Binding-site contacts:
Ligand atom CAA contacts residue PRO177 of chain 60.A at 3.5 Å (hydrophobic).
Ligand atom OAX contacts residue ILE111 of chain 60.A at 3.5 Å.
Ligand atom CAY contacts residue THR114 of chain 60.A at 3.8 Å.
Ligand atom CAP contacts residue ILE111 of chain 60.A at 3.8 Å (hydrophobic).
Ligand atom CAJ contacts residue PHE155 of chain 60.A at 3.7 Å (hydrophobic).
Ligand atom CAI contacts residue PHE135 of chain 60.A at 3.7 Å (hydrophobic).
Ligand atom CAN contacts residue PRO177 of chain 60.A at 3.4 Å (hydrophobic).
Ligand atom CBC contacts residue ASN228 of chain 60.A at 3.8 Å.
Ligand atom NAC contacts residue THR114 of chain 60.A at 3.3 Å (h-bond).
Ligand atom OAD contacts residue LYS274 of chain 60.A at 3.1 Å (salt-bridge).
Ligand atom OAD contacts residue ALA275 of chain 60.A at 3.2 Å.
Ligand atom CAA contacts residue TYR153 of chain 60.A at 3.5 Å (hydrophobic).
Ligand atom CAG contacts residue ASN228 of chain 60.A at 3.6 Å.
Ligand atom CAG contacts residue TRP203 of chain 60.A at 3.7 Å (hydrophobic).
Ligand atom CAO contacts residue PHE135 of chain 60.A at 3.8 Å (hydrophobic).
Ligand atom CAK contacts residue PHE135 of chain 60.A at 3.6 Å (hydrophobic).
Ligand atom CAG contacts residue GLN202 of chain 60.A at 3.3 Å.
Ligand atom CAA contacts residue SER178 of chain 60.A at 3.5 Å.
Ligand atom CAS contacts residue TYR201 of chain 60.A at 3.5 Å (hydrophobic).
Ligand atom CAS contacts residue TRP203 of chain 60.A at 3.8 Å (hydrophobic).
Ligand atom CAY contacts residue ASP112 of chain 60.A at 3.8 Å.
Ligand atom CAA contacts residue VAL179 of chain 60.A at 3.2 Å (hydrophobic).
Ligand atom CAL contacts residue PHE155 of chain 60.A at 3.6 Å (hydrophobic).
Ligand atom CAN contacts residue PHE155 of chain 60.A at 3.8 Å (hydrophobic).
Ligand atom CBC contacts residue TRP203 of chain 60.A at 3.6 Å (hydrophobic).
Ligand atom OAE contacts residue ASP112 of chain 60.A at 3.6 Å.
Ligand atom OAX contacts residue MET195 of chain 60.A at 3.6 Å.
Ligand atom NAU contacts residue PHE155 of chain 60.A at 3.7 Å.
Ligand atom CAL contacts residue ILE111 of chain 60.A at 3.7 Å (hydrophobic).
Ligand atom CAT contacts residue TRP203 of chain 60.A at 3.6 Å (hydrophobic).
Ligand atom OAE contacts residue ILE113 of chain 60.A at 3.3 Å (h-bond).
Ligand atom CAH contacts residue TRP203 of chain 60.A at 3.5 Å (hydrophobic).
Ligand atom CAH contacts residue GLN202 of chain 60.A at 3.2 Å.
Ligand atom CAT contacts residue ASN228 of chain 60.A at 3.5 Å.
Ligand atom CAO contacts residue ILE111 of chain 60.A at 3.8 Å (hydrophobic).
Ligand atom CBB contacts residue ILE111 of chain 60.A at 3.6 Å (hydrophobic).
Ligand atom NBG contacts residue TRP203 of chain 60.A at 3.3 Å.
Ligand atom CAZ contacts residue TRP203 of chain 60.A at 3.5 Å (hydrophobic).
Ligand atom CAH contacts residue ASN228 of chain 60.A at 3.4 Å.
Ligand atom NAC contacts residue ASP112 of chain 60.A at 2.5 Å (salt-bridge).

Sequence of chain 56.C:
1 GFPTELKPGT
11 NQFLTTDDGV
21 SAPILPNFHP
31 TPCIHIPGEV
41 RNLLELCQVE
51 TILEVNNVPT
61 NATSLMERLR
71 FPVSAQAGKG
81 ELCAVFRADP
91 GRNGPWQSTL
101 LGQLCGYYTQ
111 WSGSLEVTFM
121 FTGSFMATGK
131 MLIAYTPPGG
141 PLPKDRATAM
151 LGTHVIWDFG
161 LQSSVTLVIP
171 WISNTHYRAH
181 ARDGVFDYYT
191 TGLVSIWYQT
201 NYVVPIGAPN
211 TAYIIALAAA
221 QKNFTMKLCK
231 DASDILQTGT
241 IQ

Sequence of chain 60.A:
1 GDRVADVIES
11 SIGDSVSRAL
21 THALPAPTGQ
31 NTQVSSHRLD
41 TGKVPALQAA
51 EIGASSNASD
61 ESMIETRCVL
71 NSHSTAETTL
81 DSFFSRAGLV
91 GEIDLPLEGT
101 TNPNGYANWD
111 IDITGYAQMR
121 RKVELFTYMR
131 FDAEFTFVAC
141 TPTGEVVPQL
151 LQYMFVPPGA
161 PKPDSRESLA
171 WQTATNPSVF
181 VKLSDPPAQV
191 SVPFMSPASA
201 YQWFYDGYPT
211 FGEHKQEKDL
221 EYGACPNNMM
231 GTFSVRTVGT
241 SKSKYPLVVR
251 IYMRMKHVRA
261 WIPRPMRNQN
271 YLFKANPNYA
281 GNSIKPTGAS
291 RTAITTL

The small molecule below binds the protein below.
Small molecule (SMILES): CCO/N=C/c1ccc(OCC[C@@H](C)CCN2CCN(c3ccnc(C(N)=O)c3)C2=O)cc1

Sequence of chain 60.C:
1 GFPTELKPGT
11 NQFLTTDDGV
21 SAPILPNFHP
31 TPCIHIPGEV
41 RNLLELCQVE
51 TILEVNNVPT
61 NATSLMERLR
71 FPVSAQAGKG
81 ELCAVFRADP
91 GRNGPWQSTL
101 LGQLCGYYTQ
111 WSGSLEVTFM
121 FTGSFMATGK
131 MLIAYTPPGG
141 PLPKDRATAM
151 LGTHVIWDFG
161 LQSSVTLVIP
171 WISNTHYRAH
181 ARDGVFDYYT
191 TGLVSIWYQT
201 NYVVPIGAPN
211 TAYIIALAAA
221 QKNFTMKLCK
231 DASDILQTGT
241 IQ